Sequence of chain 1.B:
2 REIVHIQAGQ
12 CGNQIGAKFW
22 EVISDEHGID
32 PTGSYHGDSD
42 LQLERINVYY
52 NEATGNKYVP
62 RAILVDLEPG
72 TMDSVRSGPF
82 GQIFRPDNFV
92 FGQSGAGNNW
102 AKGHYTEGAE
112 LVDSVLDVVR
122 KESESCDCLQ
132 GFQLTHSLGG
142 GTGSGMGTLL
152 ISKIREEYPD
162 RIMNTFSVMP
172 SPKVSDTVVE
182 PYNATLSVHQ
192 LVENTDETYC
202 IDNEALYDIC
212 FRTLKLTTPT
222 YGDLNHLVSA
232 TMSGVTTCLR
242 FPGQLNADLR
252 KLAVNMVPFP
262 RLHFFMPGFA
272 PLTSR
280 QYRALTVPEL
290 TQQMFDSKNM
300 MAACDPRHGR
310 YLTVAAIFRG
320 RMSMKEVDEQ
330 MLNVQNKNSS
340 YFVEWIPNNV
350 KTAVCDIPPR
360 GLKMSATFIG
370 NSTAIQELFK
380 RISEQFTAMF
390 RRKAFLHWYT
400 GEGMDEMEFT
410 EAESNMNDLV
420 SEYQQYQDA

Sequence of chain 1.A:
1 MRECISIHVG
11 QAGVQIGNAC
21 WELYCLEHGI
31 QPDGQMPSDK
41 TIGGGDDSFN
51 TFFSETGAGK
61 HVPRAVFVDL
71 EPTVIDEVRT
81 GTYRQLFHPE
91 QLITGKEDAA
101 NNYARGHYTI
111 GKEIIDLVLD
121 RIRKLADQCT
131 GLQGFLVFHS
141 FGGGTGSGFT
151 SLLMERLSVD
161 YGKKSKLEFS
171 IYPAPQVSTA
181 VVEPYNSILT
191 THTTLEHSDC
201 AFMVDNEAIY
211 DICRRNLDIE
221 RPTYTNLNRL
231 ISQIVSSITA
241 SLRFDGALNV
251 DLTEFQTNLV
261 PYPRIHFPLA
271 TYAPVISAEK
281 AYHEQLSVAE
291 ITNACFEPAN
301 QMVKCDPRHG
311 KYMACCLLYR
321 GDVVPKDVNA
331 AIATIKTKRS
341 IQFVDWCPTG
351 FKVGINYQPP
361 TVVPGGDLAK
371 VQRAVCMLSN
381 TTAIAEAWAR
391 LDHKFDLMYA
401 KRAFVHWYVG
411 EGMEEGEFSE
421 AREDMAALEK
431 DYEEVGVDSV

Binding-site contacts:
Ligand atom C23 contacts residue ASN256 of chain 1.B at 3.9 Å.
Ligand atom C12 contacts residue LEU240 of chain 1.B at 3.8 Å (hydrophobic).
Ligand atom C18 contacts residue CYS239 of chain 1.B at 3.8 Å (hydrophobic).
Ligand atom C26 contacts residue LYS350 of chain 1.B at 3.8 Å.
Ligand atom C15 contacts residue LEU246 of chain 1.B at 3.6 Å (hydrophobic).
Ligand atom C28 contacts residue ASN256 of chain 1.B at 3.3 Å.
Ligand atom C02 contacts residue LYS252 of chain 1.B at 3.7 Å.
Ligand atom N09 contacts residue LYS350 of chain 1.B at 3.6 Å.
Ligand atom C07 contacts residue ASN256 of chain 1.B at 3.2 Å.
Ligand atom C06 contacts residue LEU246 of chain 1.B at 3.5 Å (hydrophobic).
Ligand atom C08 contacts residue LYS350 of chain 1.B at 3.4 Å.
Ligand atom O13 contacts residue CYS239 of chain 1.B at 3.5 Å.
Ligand atom C25 contacts residue ASN256 of chain 1.B at 3.8 Å.
Ligand atom C25 contacts residue LYS350 of chain 1.B at 3.7 Å.
Ligand atom C22 contacts residue VAL313 of chain 1.B at 3.8 Å (hydrophobic).
Ligand atom C28 contacts residue LYS350 of chain 1.B at 3.5 Å.
Ligand atom N03 contacts residue LYS252 of chain 1.B at 3.6 Å.
Ligand atom C01 contacts residue ASN247 of chain 1.B at 3.7 Å.
Ligand atom C25 contacts residue VAL313 of chain 1.B at 3.8 Å (hydrophobic).
Ligand atom C25 contacts residue MET257 of chain 1.B at 3.5 Å (hydrophobic).
Ligand atom C24 contacts residue LYS350 of chain 1.B at 3.4 Å.
Ligand atom C26 contacts residue ASN256 of chain 1.B at 3.6 Å.
Ligand atom C12 contacts residue LEU253 of chain 1.B at 3.8 Å (hydrophobic).
Ligand atom C27 contacts residue ASN256 of chain 1.B at 3.3 Å.
Ligand atom C20 contacts residue LEU246 of chain 1.B at 3.4 Å (hydrophobic).
Ligand atom C01 contacts residue LEU246 of chain 1.B at 3.9 Å (hydrophobic).
Ligand atom C17 contacts residue CYS239 of chain 1.B at 3.5 Å (hydrophobic).
Ligand atom C07 contacts residue THR179 of chain 1.A at 3.3 Å.
Ligand atom C11 contacts residue ILE316 of chain 1.B at 3.8 Å (hydrophobic).
Ligand atom C23 contacts residue LYS350 of chain 1.B at 3.5 Å.
Ligand atom C08 contacts residue ASN256 of chain 1.B at 3.8 Å.
Ligand atom C10 contacts residue ALA314 of chain 1.B at 3.6 Å (hydrophobic).
Ligand atom C02 contacts residue LEU246 of chain 1.B at 3.8 Å (hydrophobic).
Ligand atom O14 contacts residue ILE316 of chain 1.B at 3.4 Å.
Ligand atom C24 contacts residue ASN256 of chain 1.B at 3.6 Å.
Ligand atom C11 contacts residue ILE368 of chain 1.B at 3.5 Å (hydrophobic).
Ligand atom O21 contacts residue VAL236 of chain 1.B at 3.2 Å (h-bond).
Ligand atom C11 contacts residue VAL236 of chain 1.B at 3.1 Å (hydrophobic).
Ligand atom C27 contacts residue LYS350 of chain 1.B at 3.5 Å.
Ligand atom C22 contacts residue ASN348 of chain 1.B at 3.2 Å.

This small molecule binds to this protein.
Small molecule (SMILES): COc1cc(-c2ccnc3cc(-c4ccc(C)cc4)nn23)cc(OC)c1OC